Binding-site contacts:
Ligand atom C03 contacts residue PRO294 of chain 1.D at 3.8 Å (hydrophobic).
Ligand atom C05 contacts residue VAL296 of chain 1.D at 3.5 Å (hydrophobic).
Ligand atom C07 contacts residue SER314 of chain 1.D at 3.8 Å.
Ligand atom N02 contacts residue GLU321 of chain 1.D at 2.8 Å (salt-bridge).
Ligand atom C07 contacts residue PRO294 of chain 1.D at 3.8 Å (hydrophobic).
Ligand atom C04 contacts residue PRO294 of chain 1.D at 4.0 Å (hydrophobic).
Ligand atom C02 contacts residue HEM1 of chain 1.KA at 3.8 Å.
Ligand atom C12 contacts residue VAL296 of chain 1.D at 3.7 Å (hydrophobic).
Ligand atom N02 contacts residue TRP316 of chain 1.D at 2.7 Å (h-bond).
Ligand atom C09 contacts residue HEM1 of chain 1.KA at 3.6 Å.
Ligand atom C12 contacts residue HEM1 of chain 1.KA at 3.9 Å.
Ligand atom F18 contacts residue SER206 of chain 1.D at 3.0 Å.
Ligand atom C02 contacts residue GLU321 of chain 1.D at 3.6 Å.
Ligand atom C16 contacts residue HEM1 of chain 1.KA at 3.8 Å.
Ligand atom C06 contacts residue GLU321 of chain 1.D at 3.6 Å.
Ligand atom C03 contacts residue TRP316 of chain 1.D at 3.9 Å (hydrophobic).
Ligand atom N01 contacts residue GLU321 of chain 1.D at 2.8 Å (salt-bridge).
Ligand atom C02 contacts residue TRP316 of chain 1.D at 3.7 Å (hydrophobic).
Ligand atom N02 contacts residue HEM1 of chain 1.KA at 3.5 Å.
Ligand atom C02 contacts residue PRO294 of chain 1.D at 3.9 Å (hydrophobic).
Ligand atom C09 contacts residue GLU321 of chain 1.D at 3.9 Å.
Ligand atom C03 contacts residue HEM1 of chain 1.KA at 3.4 Å.
Ligand atom F18 contacts residue ARG210 of chain 1.D at 3.4 Å.
Ligand atom C15 contacts residue GLN207 of chain 1.D at 3.8 Å.
Ligand atom C08 contacts residue HEM1 of chain 1.KA at 3.8 Å.
Ligand atom N02 contacts residue TYR317 of chain 1.D at 3.7 Å.
Ligand atom N11 contacts residue GLN207 of chain 1.D at 3.4 Å (h-bond).
Ligand atom C08 contacts residue GLU321 of chain 1.D at 3.5 Å.
Ligand atom C07 contacts residue HEM1 of chain 1.KA at 3.6 Å.
Ligand atom C08 contacts residue VAL296 of chain 1.D at 3.9 Å (hydrophobic).
Ligand atom C10 contacts residue HEM1 of chain 1.KA at 2.9 Å.
Ligand atom C04 contacts residue HEM1 of chain 1.KA at 4.0 Å.
Ligand atom C07 contacts residue PHE313 of chain 1.D at 3.6 Å (hydrophobic).
Ligand atom C07 contacts residue GLY315 of chain 1.D at 3.4 Å.
Ligand atom C15 contacts residue ARG210 of chain 1.D at 3.9 Å.
Ligand atom N11 contacts residue HEM1 of chain 1.KA at 4.0 Å.
Ligand atom N02 contacts residue MET318 of chain 1.D at 3.9 Å.
Ligand atom C13 contacts residue GLN207 of chain 1.D at 3.8 Å.
Ligand atom C09 contacts residue VAL296 of chain 1.D at 3.9 Å (hydrophobic).
Ligand atom C16 contacts residue GLN207 of chain 1.D at 4.0 Å.

Sequence of chain 1.D:
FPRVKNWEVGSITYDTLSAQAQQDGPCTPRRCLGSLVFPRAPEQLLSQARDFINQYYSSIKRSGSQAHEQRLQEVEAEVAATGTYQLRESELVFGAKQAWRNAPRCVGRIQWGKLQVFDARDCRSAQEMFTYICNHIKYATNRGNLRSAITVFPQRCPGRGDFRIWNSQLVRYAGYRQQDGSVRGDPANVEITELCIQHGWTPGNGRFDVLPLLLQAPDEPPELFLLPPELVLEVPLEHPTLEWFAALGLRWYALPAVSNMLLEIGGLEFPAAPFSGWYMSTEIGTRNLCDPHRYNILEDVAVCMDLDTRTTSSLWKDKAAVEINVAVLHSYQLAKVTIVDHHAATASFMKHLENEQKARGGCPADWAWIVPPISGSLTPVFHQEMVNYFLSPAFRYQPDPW

The protein below binds the small molecule below.
Small molecule (SMILES): Cc1cc(N)nc(C#CCN2CCC(F)(F)CC2)c1